This protein binds this small molecule.
Small molecule (SMILES): CC(=O)N[C@@H]1[C@@H](O)[C@H](O)[C@@H](CO)O[C@H]1O

Sequence of chain 1.B:
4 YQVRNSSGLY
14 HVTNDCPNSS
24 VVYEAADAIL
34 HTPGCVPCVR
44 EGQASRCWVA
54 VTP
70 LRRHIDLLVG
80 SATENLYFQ

Binding-site contacts:
Ligand atom O7 contacts residue CYS41 of chain 1.B at 2.9 Å (h-bond).
Ligand atom O5 contacts residue ARG43 of chain 1.B at 3.1 Å (salt-bridge).
Ligand atom C8 contacts residue ASN21 of chain 2.F at 4.4 Å.
Ligand atom O7 contacts residue ASN21 of chain 2.F at 3.4 Å (h-bond).
Ligand atom O6 contacts residue ARG43 of chain 1.B at 2.7 Å (salt-bridge).
Ligand atom O5 contacts residue ASN21 of chain 2.F at 2.3 Å (h-bond).
Ligand atom C4 contacts residue VAL42 of chain 1.B at 4.2 Å (hydrophobic).
Ligand atom C1 contacts residue ARG43 of chain 1.B at 4.0 Å.
Ligand atom O5 contacts residue VAL42 of chain 1.B at 3.6 Å.
Ligand atom C4 contacts residue ASN21 of chain 2.F at 4.2 Å.
Ligand atom C5 contacts residue ARG43 of chain 1.B at 4.1 Å.
Ligand atom C8 contacts residue PRO20 of chain 2.F at 4.2 Å (hydrophobic).
Ligand atom C1 contacts residue VAL42 of chain 1.B at 4.2 Å (hydrophobic).
Ligand atom C6 contacts residue ARG43 of chain 1.B at 3.6 Å.
Ligand atom N2 contacts residue CYS41 of chain 1.B at 4.2 Å.
Ligand atom C5 contacts residue ASN21 of chain 2.F at 3.6 Å.
Ligand atom C1 contacts residue ASN21 of chain 2.F at 1.4 Å.
Ligand atom C1 contacts residue CYS41 of chain 1.B at 3.8 Å (hydrophobic).
Ligand atom C7 contacts residue CYS41 of chain 1.B at 3.8 Å (hydrophobic).
Ligand atom C2 contacts residue CYS41 of chain 1.B at 3.8 Å (hydrophobic).
Ligand atom C7 contacts residue ASN21 of chain 2.F at 3.3 Å.
Ligand atom C2 contacts residue VAL42 of chain 1.B at 4.2 Å (hydrophobic).
Ligand atom C2 contacts residue ASN21 of chain 2.F at 2.4 Å.
Ligand atom N2 contacts residue ASN21 of chain 2.F at 2.9 Å (h-bond).
Ligand atom O5 contacts residue CYS41 of chain 1.B at 4.3 Å.
Ligand atom O6 contacts residue VAL42 of chain 1.B at 3.5 Å.
Ligand atom C3 contacts residue ASN21 of chain 2.F at 3.8 Å.

Sequence of chain 2.F:
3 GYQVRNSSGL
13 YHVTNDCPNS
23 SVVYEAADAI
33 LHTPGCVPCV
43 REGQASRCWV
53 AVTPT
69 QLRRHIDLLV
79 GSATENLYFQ